Sequence of chain 1.D:
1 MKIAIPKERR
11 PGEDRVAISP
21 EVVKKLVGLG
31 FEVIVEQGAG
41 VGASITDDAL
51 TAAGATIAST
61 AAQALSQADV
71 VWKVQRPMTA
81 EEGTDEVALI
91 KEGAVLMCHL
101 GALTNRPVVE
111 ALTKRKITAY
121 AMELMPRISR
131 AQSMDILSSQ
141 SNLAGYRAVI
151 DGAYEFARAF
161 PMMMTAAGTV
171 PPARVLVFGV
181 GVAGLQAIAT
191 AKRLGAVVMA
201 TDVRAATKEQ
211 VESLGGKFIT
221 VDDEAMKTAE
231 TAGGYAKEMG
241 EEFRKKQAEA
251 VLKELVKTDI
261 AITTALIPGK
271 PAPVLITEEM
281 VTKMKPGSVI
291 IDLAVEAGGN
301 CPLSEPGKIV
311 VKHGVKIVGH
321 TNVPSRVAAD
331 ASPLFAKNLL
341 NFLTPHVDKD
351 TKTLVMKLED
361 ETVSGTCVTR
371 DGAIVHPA

Sequence of chain 1.E:
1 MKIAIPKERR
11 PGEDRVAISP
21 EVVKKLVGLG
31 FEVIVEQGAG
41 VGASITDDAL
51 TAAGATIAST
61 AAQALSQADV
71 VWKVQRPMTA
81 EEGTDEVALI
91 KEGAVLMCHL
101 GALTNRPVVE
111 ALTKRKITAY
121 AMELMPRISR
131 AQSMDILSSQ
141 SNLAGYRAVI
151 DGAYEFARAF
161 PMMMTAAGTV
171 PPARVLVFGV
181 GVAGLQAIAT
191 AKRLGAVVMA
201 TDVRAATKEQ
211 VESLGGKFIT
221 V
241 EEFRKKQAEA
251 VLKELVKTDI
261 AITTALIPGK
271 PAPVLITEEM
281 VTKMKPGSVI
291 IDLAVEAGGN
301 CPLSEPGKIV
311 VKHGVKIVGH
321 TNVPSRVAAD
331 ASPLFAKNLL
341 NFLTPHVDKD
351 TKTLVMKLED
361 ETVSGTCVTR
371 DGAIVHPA

A small-molecule ligand and the protein it binds are described below.
Small molecule (SMILES): OC[C@H]1O[C@@](CO)(O[C@H]2O[C@H](CO)[C@@H](O)[C@H](O)[C@H]2O)[C@@H](O)[C@@H]1O

Binding-site contacts:
Ligand atom O5 contacts residue LYS316 of chain 1.E at 2.8 Å (salt-bridge).
Ligand atom O6 contacts residue ARG326 of chain 1.D at 2.9 Å (salt-bridge).
Ligand atom O1 contacts residue GLU155 of chain 1.E at 4.3 Å.
Ligand atom O4 contacts residue ASP14 of chain 1.D at 3.0 Å (salt-bridge).
Ligand atom O6 contacts residue ARG147 of chain 1.D at 4.2 Å.
Ligand atom O6 contacts residue VAL327 of chain 1.D at 4.1 Å.
Ligand atom C6 contacts residue ALA157 of chain 1.E at 4.1 Å (hydrophobic).
Ligand atom O5 contacts residue GLU155 of chain 1.E at 3.9 Å.
Ligand atom C2 contacts residue GLU155 of chain 1.E at 4.3 Å.
Ligand atom C5 contacts residue TYR154 of chain 1.E at 3.8 Å (hydrophobic).
Ligand atom C1 contacts residue TYR154 of chain 1.E at 4.4 Å (hydrophobic).
Ligand atom C6 contacts residue LYS316 of chain 1.E at 3.5 Å.
Ligand atom C1 contacts residue LYS316 of chain 1.E at 3.8 Å.
Ligand atom C6 contacts residue LYS316 of chain 1.E at 3.9 Å.
Ligand atom O6 contacts residue ALA157 of chain 1.E at 4.0 Å.
Ligand atom O3 contacts residue ASP14 of chain 1.D at 4.2 Å.
Ligand atom C1 contacts residue LYS316 of chain 1.E at 3.9 Å.
Ligand atom C4 contacts residue ASP14 of chain 1.D at 4.1 Å.
Ligand atom C5 contacts residue LYS316 of chain 1.E at 3.6 Å.
Ligand atom C2 contacts residue LYS316 of chain 1.E at 3.7 Å.
Ligand atom C3 contacts residue ARG326 of chain 1.D at 3.9 Å.
Ligand atom C5 contacts residue GLU155 of chain 1.E at 4.1 Å.
Ligand atom C6 contacts residue GLU155 of chain 1.E at 4.0 Å.
Ligand atom O4 contacts residue ARG147 of chain 1.D at 3.2 Å (salt-bridge).
Ligand atom O6 contacts residue ALA157 of chain 1.E at 3.4 Å.
Ligand atom C5 contacts residue ARG147 of chain 1.D at 4.3 Å.
Ligand atom O2 contacts residue LYS316 of chain 1.E at 4.1 Å.
Ligand atom C3 contacts residue ASP14 of chain 1.D at 4.1 Å.
Ligand atom O4 contacts residue ARG326 of chain 1.D at 3.2 Å (salt-bridge).
Ligand atom O6 contacts residue PHE156 of chain 1.E at 3.7 Å.
Ligand atom O6 contacts residue LYS316 of chain 1.E at 3.0 Å (salt-bridge).
Ligand atom C1 contacts residue GLU155 of chain 1.E at 3.3 Å.
Ligand atom C6 contacts residue ARG326 of chain 1.D at 4.2 Å.
Ligand atom O3 contacts residue ARG326 of chain 1.D at 3.3 Å (salt-bridge).
Ligand atom O6 contacts residue GLU155 of chain 1.E at 4.1 Å.
Ligand atom C5 contacts residue LYS316 of chain 1.E at 3.8 Å.
Ligand atom O4 contacts residue TYR154 of chain 1.E at 4.2 Å.
Ligand atom C4 contacts residue ARG147 of chain 1.D at 4.3 Å.
Ligand atom C4 contacts residue ARG326 of chain 1.D at 3.9 Å.
Ligand atom O5 contacts residue LYS316 of chain 1.E at 2.9 Å (salt-bridge).